The small molecule below binds the protein below.
Small molecule (SMILES): CC(=O)N[C@H]1[C@H](O[C@H]2[C@H](O)[C@@H](NC(C)=O)CO[C@@H]2CO)O[C@H](CO)[C@@H](O)[C@@H]1O

Sequence of chain 1.U:
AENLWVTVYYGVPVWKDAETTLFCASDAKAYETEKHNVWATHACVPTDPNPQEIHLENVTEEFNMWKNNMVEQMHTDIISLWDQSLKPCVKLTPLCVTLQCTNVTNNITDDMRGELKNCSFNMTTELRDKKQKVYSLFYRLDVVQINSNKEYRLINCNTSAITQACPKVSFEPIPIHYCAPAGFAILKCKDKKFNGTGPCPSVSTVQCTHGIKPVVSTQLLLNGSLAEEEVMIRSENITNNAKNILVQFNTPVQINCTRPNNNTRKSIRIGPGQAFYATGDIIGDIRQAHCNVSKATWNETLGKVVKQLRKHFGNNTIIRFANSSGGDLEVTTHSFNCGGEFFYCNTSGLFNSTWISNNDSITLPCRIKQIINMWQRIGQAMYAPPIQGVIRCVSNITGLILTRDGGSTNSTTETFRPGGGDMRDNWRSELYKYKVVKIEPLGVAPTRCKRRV

Binding-site contacts:
Ligand atom N2 contacts residue SER357 of chain 1.U at 4.5 Å.
Ligand atom O7 contacts residue NAG2 of chain 1.VA at 3.9 Å.
Ligand atom C2 contacts residue ASN361 of chain 1.U at 2.7 Å.
Ligand atom C8 contacts residue NAG1 of chain 1.VA at 3.7 Å.
Ligand atom O5 contacts residue ASN361 of chain 1.U at 1.7 Å (h-bond).
Ligand atom O6 contacts residue MAN4 of chain 1.VA at 3.8 Å.
Ligand atom C4 contacts residue ASN361 of chain 1.U at 3.9 Å.
Ligand atom C7 contacts residue ASN361 of chain 1.U at 4.0 Å.
Ligand atom C1 contacts residue ASN361 of chain 1.U at 1.4 Å.
Ligand atom C5 contacts residue ASN361 of chain 1.U at 3.1 Å.
Ligand atom C6 contacts residue ASN361 of chain 1.U at 3.9 Å.
Ligand atom C3 contacts residue NAG2 of chain 1.VA at 4.2 Å.
Ligand atom C8 contacts residue NAG2 of chain 1.VA at 3.7 Å.
Ligand atom O6 contacts residue ASN361 of chain 1.U at 3.6 Å.
Ligand atom N2 contacts residue NAG2 of chain 1.VA at 4.1 Å.
Ligand atom C7 contacts residue SER357 of chain 1.U at 4.2 Å.
Ligand atom O3 contacts residue NAG2 of chain 1.VA at 3.3 Å.
Ligand atom O7 contacts residue ASN361 of chain 1.U at 4.3 Å.
Ligand atom N2 contacts residue ASN361 of chain 1.U at 3.3 Å.
Ligand atom C3 contacts residue ASN361 of chain 1.U at 3.8 Å.
Ligand atom C7 contacts residue NAG2 of chain 1.VA at 3.7 Å.
Ligand atom C8 contacts residue SER357 of chain 1.U at 3.8 Å.